Binding-site contacts:
Ligand atom O1 contacts residue ARG59 of chain 5.A at 3.5 Å.
Ligand atom C8 contacts residue LEU24 of chain 17.A at 4.3 Å (hydrophobic).
Ligand atom C9 contacts residue ARG59 of chain 5.A at 3.8 Å.
Ligand atom C3 contacts residue LEU81 of chain 17.A at 3.7 Å (hydrophobic).
Ligand atom C5 contacts residue TYR28 of chain 17.A at 3.5 Å (hydrophobic).
Ligand atom C10 contacts residue GLU63 of chain 5.A at 4.3 Å.
Ligand atom C9 contacts residue DIE1 of chain 5.G at 1.5 Å.
Ligand atom C10 contacts residue ARG59 of chain 17.A at 3.9 Å.
Ligand atom C7 contacts residue DIE1 of chain 5.G at 1.5 Å.
Ligand atom C1 contacts residue ARG59 of chain 5.A at 4.5 Å.
Ligand atom C1 contacts residue DIE1 of chain 5.G at 1.2 Å.
Ligand atom C10 contacts residue ARG59 of chain 5.A at 3.6 Å.
Ligand atom C5 contacts residue LEU24 of chain 17.A at 4.3 Å (hydrophobic).
Ligand atom C10 contacts residue DIE1 of chain 5.G at 2.8 Å.
Ligand atom C4 contacts residue LEU24 of chain 17.A at 3.4 Å (hydrophobic).
Ligand atom C9 contacts residue GLU63 of chain 5.A at 4.3 Å.
Ligand atom C2 contacts residue DIE1 of chain 5.G at 0.7 Å.
Ligand atom C8 contacts residue DIE1 of chain 5.G at 0.5 Å.
Ligand atom C4 contacts residue SER27 of chain 17.A at 4.0 Å.
Ligand atom C4 contacts residue TYR28 of chain 17.A at 3.5 Å (hydrophobic).
Ligand atom C8 contacts residue SER27 of chain 5.A at 3.9 Å.
Ligand atom C10 contacts residue ALA55 of chain 17.A at 4.0 Å (hydrophobic).
Ligand atom C4 contacts residue DIE1 of chain 5.G at 1.5 Å.
Ligand atom C6 contacts residue DIE1 of chain 5.G at 0.5 Å.
Ligand atom O1 contacts residue ARG59 of chain 17.A at 4.0 Å.
Ligand atom O1 contacts residue SER27 of chain 5.A at 4.2 Å.
Ligand atom C7 contacts residue LEU81 of chain 17.A at 4.4 Å (hydrophobic).
Ligand atom C9 contacts residue SER27 of chain 17.A at 3.8 Å.
Ligand atom C2 contacts residue LEU24 of chain 17.A at 4.3 Å (hydrophobic).
Ligand atom C5 contacts residue DIE1 of chain 5.G at 1.3 Å.
Ligand atom C5 contacts residue SER27 of chain 17.A at 3.4 Å.
Ligand atom C3 contacts residue LEU24 of chain 17.A at 3.9 Å (hydrophobic).
Ligand atom C7 contacts residue TYR28 of chain 5.A at 4.5 Å (hydrophobic).
Ligand atom C3 contacts residue LEU81 of chain 5.A at 4.2 Å (hydrophobic).
Ligand atom O1 contacts residue DIE1 of chain 5.G at 1.3 Å (h-bond).
Ligand atom C7 contacts residue LEU24 of chain 17.A at 4.2 Å (hydrophobic).
Ligand atom C10 contacts residue SER27 of chain 17.A at 3.2 Å.
Ligand atom C3 contacts residue DIE1 of chain 5.G at 1.7 Å.
Ligand atom C6 contacts residue SER27 of chain 17.A at 3.7 Å.

Sequence of chain 17.A:
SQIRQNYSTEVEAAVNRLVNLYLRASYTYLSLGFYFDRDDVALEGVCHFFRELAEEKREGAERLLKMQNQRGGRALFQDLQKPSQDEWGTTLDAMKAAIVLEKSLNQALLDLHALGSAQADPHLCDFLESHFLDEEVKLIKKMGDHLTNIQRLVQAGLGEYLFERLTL

Sequence of chain 5.A:
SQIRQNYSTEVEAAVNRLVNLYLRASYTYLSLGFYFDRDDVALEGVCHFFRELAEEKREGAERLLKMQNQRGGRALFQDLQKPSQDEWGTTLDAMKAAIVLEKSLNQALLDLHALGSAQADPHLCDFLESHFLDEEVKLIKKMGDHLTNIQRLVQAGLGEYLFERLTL

The protein below binds the small molecule below.
Small molecule (SMILES): CCc1cccc(CC)c1O